A protein and the small-molecule ligand that binds it are described below.
Small molecule (SMILES): CC(=O)N[C@H]1[C@H](O[C@H]2[C@H](O)[C@@H](NC(C)=O)CO[C@@H]2CO)O[C@H](CO)[C@@H](O[C@H]2O[C@H](CO)[C@@H](O)[C@H](O)[C@@H]2O)[C@@H]1O

Sequence of chain 1.B:
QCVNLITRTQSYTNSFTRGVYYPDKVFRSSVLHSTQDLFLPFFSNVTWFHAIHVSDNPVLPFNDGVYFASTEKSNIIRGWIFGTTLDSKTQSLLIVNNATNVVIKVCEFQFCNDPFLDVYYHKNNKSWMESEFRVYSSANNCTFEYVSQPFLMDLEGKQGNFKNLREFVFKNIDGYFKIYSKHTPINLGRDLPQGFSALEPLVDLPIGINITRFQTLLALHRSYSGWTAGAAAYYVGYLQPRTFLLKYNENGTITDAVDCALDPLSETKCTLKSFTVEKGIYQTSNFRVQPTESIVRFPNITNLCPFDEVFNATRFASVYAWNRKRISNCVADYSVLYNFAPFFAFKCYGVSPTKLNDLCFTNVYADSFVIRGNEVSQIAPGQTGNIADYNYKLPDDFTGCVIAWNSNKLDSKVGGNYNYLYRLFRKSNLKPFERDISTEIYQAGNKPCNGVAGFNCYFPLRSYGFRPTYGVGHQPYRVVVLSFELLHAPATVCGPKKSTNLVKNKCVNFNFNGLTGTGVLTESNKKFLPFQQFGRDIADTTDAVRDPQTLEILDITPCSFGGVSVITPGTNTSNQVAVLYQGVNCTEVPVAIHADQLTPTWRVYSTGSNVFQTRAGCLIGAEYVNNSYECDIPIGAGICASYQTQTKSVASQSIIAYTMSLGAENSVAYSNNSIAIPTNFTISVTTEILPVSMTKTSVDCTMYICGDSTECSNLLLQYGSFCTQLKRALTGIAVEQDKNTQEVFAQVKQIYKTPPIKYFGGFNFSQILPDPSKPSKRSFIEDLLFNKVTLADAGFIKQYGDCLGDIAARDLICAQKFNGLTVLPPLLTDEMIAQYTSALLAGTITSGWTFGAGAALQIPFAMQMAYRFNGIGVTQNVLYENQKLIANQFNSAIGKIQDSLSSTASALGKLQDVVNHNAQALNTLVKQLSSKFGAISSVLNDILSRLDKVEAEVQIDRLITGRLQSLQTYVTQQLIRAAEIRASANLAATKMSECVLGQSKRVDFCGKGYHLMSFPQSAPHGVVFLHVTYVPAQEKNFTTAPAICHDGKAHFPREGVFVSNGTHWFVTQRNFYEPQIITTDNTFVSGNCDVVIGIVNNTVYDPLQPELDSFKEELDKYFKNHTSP

Binding-site contacts:
Ligand atom C5 contacts residue ASN279 of chain 1.C at 3.6 Å.
Ligand atom C6 contacts residue LYS555 of chain 1.B at 3.8 Å.
Ligand atom O5 contacts residue ASN279 of chain 1.C at 2.3 Å (h-bond).
Ligand atom C3 contacts residue ASN279 of chain 1.C at 3.8 Å.
Ligand atom C8 contacts residue GLU278 of chain 1.C at 3.6 Å.
Ligand atom C8 contacts residue ASN277 of chain 1.C at 4.1 Å.
Ligand atom O7 contacts residue ASN277 of chain 1.C at 3.6 Å (h-bond).
Ligand atom N2 contacts residue ASN279 of chain 1.C at 3.0 Å (h-bond).
Ligand atom O7 contacts residue ASN279 of chain 1.C at 3.1 Å (h-bond).
Ligand atom C4 contacts residue ASN279 of chain 1.C at 4.2 Å.
Ligand atom C1 contacts residue ASN279 of chain 1.C at 1.4 Å.
Ligand atom C2 contacts residue ASN279 of chain 1.C at 2.5 Å.
Ligand atom C8 contacts residue ASN279 of chain 1.C at 4.5 Å.
Ligand atom C7 contacts residue ASN277 of chain 1.C at 4.2 Å.
Ligand atom C7 contacts residue ASN279 of chain 1.C at 3.3 Å.
Ligand atom O6 contacts residue LYS555 of chain 1.B at 3.8 Å.

Sequence of chain 1.C:
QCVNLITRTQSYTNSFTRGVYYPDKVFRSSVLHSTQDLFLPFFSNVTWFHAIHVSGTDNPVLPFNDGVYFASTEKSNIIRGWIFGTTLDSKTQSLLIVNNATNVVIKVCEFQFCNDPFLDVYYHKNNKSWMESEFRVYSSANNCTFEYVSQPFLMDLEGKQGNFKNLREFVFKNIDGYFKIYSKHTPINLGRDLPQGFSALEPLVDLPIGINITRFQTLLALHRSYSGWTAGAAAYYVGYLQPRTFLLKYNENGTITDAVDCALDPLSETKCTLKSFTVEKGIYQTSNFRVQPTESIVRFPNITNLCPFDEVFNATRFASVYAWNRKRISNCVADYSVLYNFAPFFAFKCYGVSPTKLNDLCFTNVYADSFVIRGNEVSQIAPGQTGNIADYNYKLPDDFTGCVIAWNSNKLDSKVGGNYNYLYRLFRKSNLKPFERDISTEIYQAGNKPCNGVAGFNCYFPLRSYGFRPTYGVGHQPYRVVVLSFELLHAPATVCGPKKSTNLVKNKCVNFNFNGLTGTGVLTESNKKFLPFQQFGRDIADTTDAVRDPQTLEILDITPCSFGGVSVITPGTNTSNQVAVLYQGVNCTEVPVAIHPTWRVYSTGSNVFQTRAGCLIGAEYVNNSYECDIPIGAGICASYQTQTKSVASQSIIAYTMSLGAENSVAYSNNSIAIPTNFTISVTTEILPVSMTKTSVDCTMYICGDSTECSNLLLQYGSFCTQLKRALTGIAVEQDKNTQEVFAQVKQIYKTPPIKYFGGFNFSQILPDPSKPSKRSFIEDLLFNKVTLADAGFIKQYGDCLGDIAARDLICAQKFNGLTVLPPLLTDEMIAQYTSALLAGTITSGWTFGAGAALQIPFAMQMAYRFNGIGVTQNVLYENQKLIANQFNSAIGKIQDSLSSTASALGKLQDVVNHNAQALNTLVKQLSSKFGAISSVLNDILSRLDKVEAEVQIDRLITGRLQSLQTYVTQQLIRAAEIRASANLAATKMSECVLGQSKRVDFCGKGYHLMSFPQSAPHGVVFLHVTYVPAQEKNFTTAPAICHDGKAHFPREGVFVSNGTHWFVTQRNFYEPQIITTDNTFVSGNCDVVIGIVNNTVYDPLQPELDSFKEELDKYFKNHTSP